The small molecule below binds the protein below.
Small molecule (SMILES): CCc1cc2c(cc1OS(N)(=O)=O)CC[C@@H]1[C@@H]2CC[C@]2(C)C(=O)CC[C@@H]12

Sequence of chain 1.A:
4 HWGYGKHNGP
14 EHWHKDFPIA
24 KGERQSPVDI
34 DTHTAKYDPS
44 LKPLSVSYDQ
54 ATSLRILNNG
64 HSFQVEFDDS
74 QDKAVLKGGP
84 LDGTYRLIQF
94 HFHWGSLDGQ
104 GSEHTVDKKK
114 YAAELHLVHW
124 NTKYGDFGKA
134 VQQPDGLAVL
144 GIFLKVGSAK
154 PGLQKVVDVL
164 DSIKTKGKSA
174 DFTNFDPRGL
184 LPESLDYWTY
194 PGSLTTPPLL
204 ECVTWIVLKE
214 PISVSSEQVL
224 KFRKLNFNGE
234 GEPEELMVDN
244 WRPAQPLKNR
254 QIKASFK

Binding-site contacts:
Ligand atom CAX contacts residue ASN62 of chain 1.A at 3.5 Å.
Ligand atom CAO contacts residue VZ41 of chain 1.D at 3.8 Å.
Ligand atom CAV contacts residue GLN67 of chain 1.A at 3.7 Å.
Ligand atom SAZ contacts residue ZN1 of chain 1.B at 3.1 Å.
Ligand atom OAF contacts residue ZN1 of chain 1.B at 3.2 Å.
Ligand atom CAL contacts residue HIS64 of chain 1.A at 3.5 Å.
Ligand atom NAC contacts residue HIS119 of chain 1.A at 3.3 Å (h-bond).
Ligand atom CAG contacts residue ZN1 of chain 1.B at 3.9 Å.
Ligand atom OAE contacts residue THR198 of chain 1.A at 3.1 Å (h-bond).
Ligand atom OAP contacts residue THR198 of chain 1.A at 4.0 Å.
Ligand atom OAF contacts residue VAL121 of chain 1.A at 3.9 Å.
Ligand atom CAG contacts residue HIS94 of chain 1.A at 3.8 Å.
Ligand atom OAD contacts residue ASN62 of chain 1.A at 3.9 Å.
Ligand atom CAJ contacts residue HIS64 of chain 1.A at 3.8 Å.
Ligand atom CAG contacts residue THR199 of chain 1.A at 3.6 Å.
Ligand atom CAN contacts residue VZ41 of chain 1.D at 3.7 Å.
Ligand atom SAZ contacts residue HIS94 of chain 1.A at 3.9 Å.
Ligand atom NAC contacts residue HIS94 of chain 1.A at 3.4 Å (h-bond).
Ligand atom CAR contacts residue HIS94 of chain 1.A at 3.8 Å.
Ligand atom CAN contacts residue GLN67 of chain 1.A at 3.4 Å.
Ligand atom OAF contacts residue HIS94 of chain 1.A at 3.2 Å.
Ligand atom CAV contacts residue ASN62 of chain 1.A at 3.9 Å.
Ligand atom CAA contacts residue PHE130 of chain 1.A at 3.6 Å (hydrophobic).
Ligand atom CAS contacts residue THR199 of chain 1.A at 3.7 Å.
Ligand atom CAT contacts residue HIS94 of chain 1.A at 3.7 Å.
Ligand atom CAJ contacts residue ASN62 of chain 1.A at 3.3 Å.
Ligand atom NAC contacts residue GLU106 of chain 1.A at 3.9 Å.
Ligand atom CAA contacts residue LEU197 of chain 1.A at 3.8 Å (hydrophobic).
Ligand atom NAC contacts residue ZN1 of chain 1.B at 1.9 Å.
Ligand atom OAF contacts residue HIS119 of chain 1.A at 3.8 Å.
Ligand atom NAC contacts residue HIS96 of chain 1.A at 3.3 Å (h-bond).
Ligand atom CAQ contacts residue ASN62 of chain 1.A at 3.8 Å.
Ligand atom OAP contacts residue ZN1 of chain 1.B at 4.0 Å.
Ligand atom CAK contacts residue THR199 of chain 1.A at 3.4 Å.
Ligand atom NAC contacts residue THR198 of chain 1.A at 2.8 Å (h-bond).
Ligand atom SAZ contacts residue THR198 of chain 1.A at 3.8 Å.
Ligand atom CAO contacts residue GLN67 of chain 1.A at 3.2 Å.
Ligand atom CAN contacts residue GLN92 of chain 1.A at 3.9 Å.
Ligand atom OAE contacts residue TRP208 of chain 1.A at 3.4 Å.
Ligand atom OAE contacts residue LEU197 of chain 1.A at 3.4 Å.